The protein below binds the small molecule below.
Small molecule (SMILES): Cc1cccc2c1CC[C@H](CN1CCC(c3c(Cl)cccc3Cl)CC1)C[C@@H]2O

Binding-site contacts:
Ligand atom CAO contacts residue TRP350 of chain 2.B at 3.7 Å (hydrophobic).
Ligand atom CAT contacts residue MET208 of chain 2.B at 3.8 Å (hydrophobic).
Ligand atom CAR contacts residue THR379 of chain 2.B at 3.8 Å.
Ligand atom CAH contacts residue MET208 of chain 2.B at 3.8 Å (hydrophobic).
Ligand atom CLAD contacts residue TYR205 of chain 2.B at 3.3 Å.
Ligand atom NBB contacts residue TYR383 of chain 2.B at 4.0 Å.
Ligand atom CAX contacts residue MET208 of chain 2.B at 3.9 Å (hydrophobic).
Ligand atom CAL contacts residue GLN181 of chain 2.B at 3.5 Å.
Ligand atom CLAC contacts residue GLN354 of chain 2.B at 3.7 Å.
Ligand atom CAM contacts residue TRP350 of chain 2.B at 3.9 Å (hydrophobic).
Ligand atom CAO contacts residue TYR383 of chain 2.B at 4.0 Å (hydrophobic).
Ligand atom CAR contacts residue ASP204 of chain 2.B at 3.2 Å.
Ligand atom OAB contacts residue ILE201 of chain 2.B at 3.8 Å.
Ligand atom CAH contacts residue GLN354 of chain 2.B at 3.3 Å.
Ligand atom CAG contacts residue GLN181 of chain 2.B at 3.9 Å.
Ligand atom CAZ contacts residue ASP204 of chain 2.B at 3.8 Å.
Ligand atom CAW contacts residue GLN181 of chain 2.B at 3.5 Å.
Ligand atom CAH contacts residue ILE293 of chain 2.B at 4.0 Å (hydrophobic).
Ligand atom CLAC contacts residue VAL353 of chain 2.B at 3.8 Å.
Ligand atom CAU contacts residue TYR205 of chain 2.B at 3.9 Å (hydrophobic).
Ligand atom CAL contacts residue THR379 of chain 2.B at 3.6 Å.
Ligand atom CAM contacts residue MET208 of chain 2.B at 3.6 Å (hydrophobic).
Ligand atom NBB contacts residue ASP204 of chain 2.B at 2.9 Å (salt-bridge).
Ligand atom CAI contacts residue MET208 of chain 2.B at 3.8 Å (hydrophobic).
Ligand atom CAI contacts residue TYR205 of chain 2.B at 3.6 Å (hydrophobic).
Ligand atom CAT contacts residue GLN354 of chain 2.B at 4.0 Å.
Ligand atom CAR contacts residue TYR383 of chain 2.B at 3.3 Å (hydrophobic).
Ligand atom CAA contacts residue GLN181 of chain 2.B at 3.4 Å.
Ligand atom CAK contacts residue GLN181 of chain 2.B at 3.5 Å.
Ligand atom CAE contacts residue SER297 of chain 2.B at 3.6 Å.
Ligand atom CAE contacts residue ILE293 of chain 2.B at 3.4 Å (hydrophobic).
Ligand atom CAL contacts residue TYR383 of chain 2.B at 3.9 Å (hydrophobic).
Ligand atom CAQ contacts residue ASP204 of chain 2.B at 3.1 Å.
Ligand atom CAF contacts residue CYS274 of chain 2.B at 4.0 Å (hydrophobic).
Ligand atom CAS contacts residue GLN181 of chain 2.B at 3.4 Å.
Ligand atom CLAD contacts residue ASP204 of chain 2.B at 4.0 Å.
Ligand atom CAE contacts residue MET208 of chain 2.B at 3.5 Å (hydrophobic).
Ligand atom CAH contacts residue SER297 of chain 2.B at 4.0 Å.
Ligand atom CAM contacts residue ASP204 of chain 2.B at 3.3 Å.
Ligand atom CAO contacts residue ASP204 of chain 2.B at 3.3 Å.

Sequence of chain 2.B:
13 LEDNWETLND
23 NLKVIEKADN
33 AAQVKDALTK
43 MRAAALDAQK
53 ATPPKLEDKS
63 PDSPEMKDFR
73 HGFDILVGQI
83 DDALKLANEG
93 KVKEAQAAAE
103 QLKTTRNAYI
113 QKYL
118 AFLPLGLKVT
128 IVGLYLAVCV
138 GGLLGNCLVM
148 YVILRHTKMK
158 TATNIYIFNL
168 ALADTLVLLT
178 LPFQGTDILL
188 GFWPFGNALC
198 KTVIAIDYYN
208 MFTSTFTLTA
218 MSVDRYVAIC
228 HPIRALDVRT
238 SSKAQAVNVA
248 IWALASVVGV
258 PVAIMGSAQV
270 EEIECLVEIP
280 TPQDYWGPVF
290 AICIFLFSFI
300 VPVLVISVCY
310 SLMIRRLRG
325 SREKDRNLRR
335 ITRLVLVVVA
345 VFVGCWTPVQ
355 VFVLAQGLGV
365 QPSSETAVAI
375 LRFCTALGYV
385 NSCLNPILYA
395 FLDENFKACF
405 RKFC